This protein binds this small molecule.
Small molecule (SMILES): OC[C@H]1O[C@@H](O)[C@@H](O)[C@@H](O)[C@@H]1O

Binding-site contacts:
Ligand atom C2 contacts residue NAG1 of chain 45.N at 2.9 Å.
Ligand atom C3 contacts residue BMA1 of chain 45.P at 2.5 Å.
Ligand atom O4 contacts residue BMA1 of chain 45.P at 4.0 Å.
Ligand atom C2 contacts residue BMA1 of chain 45.P at 3.2 Å.
Ligand atom C4 contacts residue BMA1 of chain 45.P at 3.6 Å.
Ligand atom O6 contacts residue NAG1 of chain 45.N at 4.5 Å.
Ligand atom C2 contacts residue HIS2 of chain 45.B at 4.5 Å.
Ligand atom O2 contacts residue NAG1 of chain 45.N at 3.4 Å (h-bond).
Ligand atom O5 contacts residue NAG1 of chain 45.N at 2.5 Å (h-bond).
Ligand atom C5 contacts residue NAG1 of chain 45.N at 3.8 Å.
Ligand atom O2 contacts residue HIS2 of chain 45.B at 3.4 Å (h-bond).
Ligand atom O2 contacts residue BMA1 of chain 45.P at 3.0 Å (h-bond).
Ligand atom C3 contacts residue NAG1 of chain 45.N at 4.1 Å.
Ligand atom O3 contacts residue BMA1 of chain 45.P at 1.1 Å.
Ligand atom C1 contacts residue NAG1 of chain 45.N at 1.7 Å.

Sequence of chain 45.B:
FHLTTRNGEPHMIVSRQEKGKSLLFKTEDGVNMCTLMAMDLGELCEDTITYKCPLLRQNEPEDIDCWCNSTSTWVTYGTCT